The small molecule below binds the protein below.
Small molecule (SMILES): Cc1ccc2[nH]c(C(=O)N3CCC(CCO)CC3)cc2c1

Binding-site contacts:
Ligand atom C14 contacts residue SER118 of chain 1.B at 3.5 Å.
Ligand atom C4 contacts residue TYR24 of chain 1.B at 3.9 Å (hydrophobic).
Ligand atom C11 contacts residue PHE306 of chain 1.B at 3.8 Å (hydrophobic).
Ligand atom C6 contacts residue TYR55 of chain 1.B at 3.5 Å (hydrophobic).
Ligand atom C12 contacts residue PHE311 of chain 1.B at 3.5 Å (hydrophobic).
Ligand atom C12 contacts residue PHE306 of chain 1.B at 3.8 Å (hydrophobic).
Ligand atom C2 contacts residue TRP227 of chain 1.B at 3.8 Å (hydrophobic).
Ligand atom O21 contacts residue GLN222 of chain 1.B at 2.8 Å (h-bond).
Ligand atom C10 contacts residue PHE306 of chain 1.B at 3.6 Å (hydrophobic).
Ligand atom C13 contacts residue NAP1 of chain 1.E at 3.8 Å.
Ligand atom C5 contacts residue NAP1 of chain 1.E at 3.4 Å.
Ligand atom O18 contacts residue NAP1 of chain 1.E at 3.3 Å.
Ligand atom N9 contacts residue NAP1 of chain 1.E at 2.8 Å (h-bond).
Ligand atom C7 contacts residue PHE306 of chain 1.B at 3.5 Å (hydrophobic).
Ligand atom O21 contacts residue NAP1 of chain 1.E at 2.6 Å (h-bond).
Ligand atom C16 contacts residue HIS117 of chain 1.B at 3.6 Å.
Ligand atom C4 contacts residue TRP227 of chain 1.B at 3.6 Å (hydrophobic).
Ligand atom C20 contacts residue NAP1 of chain 1.E at 3.4 Å.
Ligand atom C10 contacts residue SER118 of chain 1.B at 3.9 Å.
Ligand atom C17 contacts residue MET120 of chain 1.B at 3.4 Å (hydrophobic).
Ligand atom O18 contacts residue HIS117 of chain 1.B at 2.9 Å (h-bond).
Ligand atom C7 contacts residue NAP1 of chain 1.E at 3.7 Å.
Ligand atom C14 contacts residue SER308 of chain 1.B at 3.9 Å.
Ligand atom N9 contacts residue HIS117 of chain 1.B at 3.3 Å (h-bond).
Ligand atom C8 contacts residue PHE306 of chain 1.B at 3.5 Å (hydrophobic).
Ligand atom C3 contacts residue PHE306 of chain 1.B at 3.7 Å (hydrophobic).
Ligand atom C13 contacts residue LEU54 of chain 1.B at 3.7 Å (hydrophobic).
Ligand atom C16 contacts residue LEU54 of chain 1.B at 3.7 Å (hydrophobic).
Ligand atom C12 contacts residue TRP86 of chain 1.B at 3.6 Å (hydrophobic).
Ligand atom O18 contacts residue TYR55 of chain 1.B at 3.0 Å (h-bond).
Ligand atom C16 contacts residue NAP1 of chain 1.E at 3.7 Å.
Ligand atom C10 contacts residue ASN167 of chain 1.B at 3.5 Å.
Ligand atom C3 contacts residue TRP227 of chain 1.B at 3.8 Å (hydrophobic).
Ligand atom C6 contacts residue TYR24 of chain 1.B at 3.7 Å (hydrophobic).
Ligand atom C20 contacts residue GLN222 of chain 1.B at 3.9 Å.
Ligand atom C13 contacts residue HIS117 of chain 1.B at 3.5 Å.
Ligand atom O21 contacts residue SER221 of chain 1.B at 3.6 Å.
Ligand atom N9 contacts residue PHE306 of chain 1.B at 3.8 Å.
Ligand atom C5 contacts residue TYR24 of chain 1.B at 3.5 Å (hydrophobic).
Ligand atom C11 contacts residue LEU54 of chain 1.B at 3.4 Å (hydrophobic).

Sequence of chain 1.B:
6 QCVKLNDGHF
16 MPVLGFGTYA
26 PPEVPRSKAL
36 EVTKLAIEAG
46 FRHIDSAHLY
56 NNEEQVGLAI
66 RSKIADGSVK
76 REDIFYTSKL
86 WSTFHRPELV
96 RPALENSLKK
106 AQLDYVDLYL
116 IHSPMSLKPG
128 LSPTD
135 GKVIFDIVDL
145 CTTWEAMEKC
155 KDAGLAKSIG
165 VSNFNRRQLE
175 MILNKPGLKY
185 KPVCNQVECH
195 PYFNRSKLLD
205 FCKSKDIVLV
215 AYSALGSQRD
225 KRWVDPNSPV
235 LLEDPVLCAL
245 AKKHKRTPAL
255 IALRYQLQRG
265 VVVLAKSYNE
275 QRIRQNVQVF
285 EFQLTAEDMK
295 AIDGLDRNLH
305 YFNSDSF